A small-molecule ligand and the protein it binds are described below.
Small molecule (SMILES): CC(=O)N[C@H]1[C@H](O[C@H]2[C@H](O)[C@@H](NC(C)=O)CO[C@@H]2CO)O[C@H](CO)[C@@H](O)[C@@H]1O

Binding-site contacts:
Ligand atom C8 contacts residue ASP17 of chain 1.E at 4.1 Å.
Ligand atom C4 contacts residue ASN23 of chain 1.E at 4.4 Å.
Ligand atom C7 contacts residue ASN23 of chain 1.E at 4.0 Å.
Ligand atom C8 contacts residue SER22 of chain 1.E at 3.6 Å.
Ligand atom N2 contacts residue ASN23 of chain 1.E at 3.1 Å (h-bond).
Ligand atom C7 contacts residue ARG58 of chain 1.B at 4.4 Å.
Ligand atom N2 contacts residue SER22 of chain 1.E at 4.5 Å.
Ligand atom C8 contacts residue ARG58 of chain 1.B at 3.2 Å.
Ligand atom C2 contacts residue ASN23 of chain 1.E at 2.6 Å.
Ligand atom O7 contacts residue ASN23 of chain 1.E at 4.5 Å.
Ligand atom C5 contacts residue ASN23 of chain 1.E at 3.7 Å.
Ligand atom C3 contacts residue ASN23 of chain 1.E at 3.9 Å.
Ligand atom O5 contacts residue ASN23 of chain 1.E at 2.4 Å (h-bond).
Ligand atom C7 contacts residue SER22 of chain 1.E at 4.1 Å.
Ligand atom C1 contacts residue ASN23 of chain 1.E at 1.5 Å.

Sequence of chain 1.B:
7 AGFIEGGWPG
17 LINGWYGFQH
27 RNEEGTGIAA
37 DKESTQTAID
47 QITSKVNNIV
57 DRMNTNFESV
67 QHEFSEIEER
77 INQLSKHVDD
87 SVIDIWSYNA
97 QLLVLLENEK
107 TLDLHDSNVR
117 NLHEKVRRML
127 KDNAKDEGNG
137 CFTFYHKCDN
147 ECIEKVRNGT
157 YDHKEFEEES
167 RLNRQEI

Sequence of chain 1.E:
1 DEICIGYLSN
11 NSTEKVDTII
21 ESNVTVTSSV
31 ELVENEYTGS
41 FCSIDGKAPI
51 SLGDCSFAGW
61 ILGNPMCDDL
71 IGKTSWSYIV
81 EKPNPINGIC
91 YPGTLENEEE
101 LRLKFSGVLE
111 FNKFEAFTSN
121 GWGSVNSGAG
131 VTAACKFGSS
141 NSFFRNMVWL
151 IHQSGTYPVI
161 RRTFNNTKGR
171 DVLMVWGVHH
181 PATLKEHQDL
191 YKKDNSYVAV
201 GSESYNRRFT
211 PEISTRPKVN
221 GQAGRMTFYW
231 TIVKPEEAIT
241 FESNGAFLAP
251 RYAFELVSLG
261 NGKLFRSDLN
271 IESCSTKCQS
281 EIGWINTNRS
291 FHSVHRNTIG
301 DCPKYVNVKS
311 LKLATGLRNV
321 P